Binding-site contacts:
Ligand atom PA contacts residue HIS103 of chain 1.D at 3.5 Å.
Ligand atom O3' contacts residue TYR203 of chain 1.D at 3.5 Å.
Ligand atom C3' contacts residue ASP207 of chain 1.D at 3.5 Å.
Ligand atom C1' contacts residue LEU38 of chain 1.D at 3.8 Å (hydrophobic).
Ligand atom O2B contacts residue HIS121 of chain 1.D at 3.6 Å.
Ligand atom O3' contacts residue GLN37 of chain 1.D at 2.8 Å (h-bond).
Ligand atom O1B contacts residue ARG94 of chain 1.D at 3.4 Å (salt-bridge).
Ligand atom C4' contacts residue ARG52 of chain 1.D at 3.7 Å.
Ligand atom O4' contacts residue ARG52 of chain 1.D at 3.1 Å (salt-bridge).
Ligand atom O2A contacts residue ARG52 of chain 1.D at 3.1 Å (salt-bridge).
Ligand atom O3' contacts residue LEU38 of chain 1.D at 3.8 Å.
Ligand atom O1G contacts residue ARG254 of chain 1.D at 2.9 Å (salt-bridge).
Ligand atom C5' contacts residue TYR203 of chain 1.D at 3.5 Å (hydrophobic).
Ligand atom O5' contacts residue HIS103 of chain 1.D at 3.0 Å (h-bond).
Ligand atom N1 contacts residue HIS103 of chain 1.D at 3.3 Å.
Ligand atom O4' contacts residue HIS103 of chain 1.D at 3.0 Å (h-bond).
Ligand atom C5 contacts residue HIS258 of chain 1.D at 3.8 Å.
Ligand atom C6 contacts residue HIS103 of chain 1.D at 3.3 Å.
Ligand atom O1A contacts residue HIS121 of chain 1.D at 3.4 Å (h-bond).
Ligand atom C1' contacts residue ARG52 of chain 1.D at 3.8 Å.
Ligand atom O1G contacts residue TYR203 of chain 1.D at 2.6 Å (h-bond).
Ligand atom C2 contacts residue HIS103 of chain 1.D at 3.8 Å.
Ligand atom O3A contacts residue ASP199 of chain 1.D at 3.4 Å (salt-bridge).
Ligand atom N4 contacts residue GLN263 of chain 1.D at 3.0 Å (h-bond).
Ligand atom C2' contacts residue LEU38 of chain 1.D at 3.5 Å (hydrophobic).
Ligand atom C2' contacts residue TYR262 of chain 1.D at 3.5 Å (hydrophobic).
Ligand atom C3' contacts residue TYR203 of chain 1.D at 3.7 Å (hydrophobic).
Ligand atom C2' contacts residue ASP207 of chain 1.D at 3.8 Å.
Ligand atom O3A contacts residue ARG94 of chain 1.D at 3.2 Å (salt-bridge).
Ligand atom O2B contacts residue HIS103 of chain 1.D at 3.6 Å.
Ligand atom O2G contacts residue ARG254 of chain 1.D at 3.4 Å (salt-bridge).
Ligand atom C5 contacts residue HIS103 of chain 1.D at 3.7 Å.
Ligand atom N3 contacts residue TYR262 of chain 1.D at 3.8 Å.
Ligand atom O2 contacts residue LEU38 of chain 1.D at 3.5 Å.
Ligand atom O3' contacts residue ASP207 of chain 1.D at 2.9 Å (salt-bridge).
Ligand atom C1' contacts residue HIS103 of chain 1.D at 3.6 Å.
Ligand atom O2A contacts residue ASP199 of chain 1.D at 3.4 Å (salt-bridge).
Ligand atom O1A contacts residue HIS103 of chain 1.D at 2.9 Å (h-bond).
Ligand atom O1A contacts residue HIS98 of chain 1.D at 3.2 Å (h-bond).
Ligand atom O3G contacts residue LYS200 of chain 1.D at 3.1 Å (salt-bridge).

The protein below binds the small molecule below.
Small molecule (SMILES): Nc1ccn([C@H]2C[C@H](O)[C@@H](CO[P](=O)(O)O[P](=O)(O)OP(=O)(O)O)O2)c(=O)n1

Sequence of chain 1.D:
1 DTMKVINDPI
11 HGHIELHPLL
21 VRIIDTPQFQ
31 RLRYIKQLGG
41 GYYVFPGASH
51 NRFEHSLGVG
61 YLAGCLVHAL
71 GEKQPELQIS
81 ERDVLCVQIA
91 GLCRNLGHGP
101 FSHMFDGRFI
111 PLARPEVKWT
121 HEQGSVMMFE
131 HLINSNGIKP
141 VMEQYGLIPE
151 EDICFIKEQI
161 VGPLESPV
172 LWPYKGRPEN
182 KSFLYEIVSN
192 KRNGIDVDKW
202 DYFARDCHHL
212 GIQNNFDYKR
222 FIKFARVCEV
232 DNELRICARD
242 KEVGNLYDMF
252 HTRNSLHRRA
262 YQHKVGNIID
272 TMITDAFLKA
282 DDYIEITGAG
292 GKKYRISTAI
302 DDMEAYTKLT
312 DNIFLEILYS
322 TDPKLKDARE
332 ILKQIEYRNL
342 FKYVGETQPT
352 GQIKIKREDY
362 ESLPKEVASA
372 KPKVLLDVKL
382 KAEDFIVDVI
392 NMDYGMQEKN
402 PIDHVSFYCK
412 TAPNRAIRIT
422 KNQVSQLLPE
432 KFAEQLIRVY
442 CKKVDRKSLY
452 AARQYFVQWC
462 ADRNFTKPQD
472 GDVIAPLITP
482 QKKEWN